A protein and the small-molecule ligand that binds it are described below.
Small molecule (SMILES): CCC(CC)O[C@@H]1C=C(C(=O)O)C[C@H](N)[C@@H]1NC(C)=O

Binding-site contacts:
Ligand atom C9 contacts residue GLU196 of chain 4.A at 3.8 Å.
Ligand atom C4 contacts residue ASP70 of chain 4.A at 3.4 Å.
Ligand atom C91 contacts residue ARG144 of chain 4.A at 3.6 Å.
Ligand atom C1 contacts residue ARG212 of chain 4.A at 3.6 Å.
Ligand atom C81 contacts residue ARG144 of chain 4.A at 4.4 Å.
Ligand atom O1A contacts residue ARG212 of chain 4.A at 2.6 Å (salt-bridge).
Ligand atom C1 contacts residue TYR265 of chain 4.A at 3.4 Å (hydrophobic).
Ligand atom C3 contacts residue ASP70 of chain 4.A at 4.0 Å.
Ligand atom C8 contacts residue ARG144 of chain 4.A at 4.1 Å.
Ligand atom O1B contacts residue ARG289 of chain 4.A at 3.5 Å (salt-bridge).
Ligand atom C2 contacts residue TYR323 of chain 4.A at 3.6 Å (hydrophobic).
Ligand atom O1A contacts residue TYR323 of chain 4.A at 3.5 Å (h-bond).
Ligand atom C1 contacts residue ARG289 of chain 4.A at 3.7 Å.
Ligand atom C3 contacts residue TYR323 of chain 4.A at 4.3 Å (hydrophobic).
Ligand atom C7 contacts residue ARG212 of chain 4.A at 3.8 Å.
Ligand atom C6 contacts residue GLU197 of chain 4.A at 4.4 Å.
Ligand atom C7 contacts residue TYR323 of chain 4.A at 3.5 Å (hydrophobic).
Ligand atom C82 contacts residue ARG212 of chain 4.A at 3.7 Å.
Ligand atom C91 contacts residue ILE142 of chain 4.A at 4.3 Å (hydrophobic).
Ligand atom C81 contacts residue GLU197 of chain 4.A at 3.6 Å.
Ligand atom C91 contacts residue ALA166 of chain 4.A at 3.9 Å (hydrophobic).
Ligand atom N4 contacts residue ASP70 of chain 4.A at 2.2 Å (salt-bridge).
Ligand atom O1A contacts residue TYR265 of chain 4.A at 3.4 Å (h-bond).
Ligand atom C9 contacts residue ALA166 of chain 4.A at 3.6 Å (hydrophobic).
Ligand atom C6 contacts residue TYR323 of chain 4.A at 4.3 Å (hydrophobic).
Ligand atom C8 contacts residue GLU196 of chain 4.A at 4.4 Å.
Ligand atom C9 contacts residue ARG144 of chain 4.A at 3.2 Å.
Ligand atom C82 contacts residue GLU197 of chain 4.A at 4.4 Å.
Ligand atom O1B contacts residue ARG212 of chain 4.A at 4.5 Å.
Ligand atom C82 contacts residue GLU196 of chain 4.A at 3.6 Å.
Ligand atom C1 contacts residue TYR323 of chain 4.A at 3.7 Å (hydrophobic).
Ligand atom C81 contacts residue GLU196 of chain 4.A at 3.6 Å.
Ligand atom C2 contacts residue ARG212 of chain 4.A at 4.2 Å.
Ligand atom O1A contacts residue ARG289 of chain 4.A at 3.0 Å (salt-bridge).
Ligand atom C82 contacts residue ASN214 of chain 4.A at 3.9 Å.
Ligand atom O1B contacts residue TYR265 of chain 4.A at 2.7 Å (h-bond).
Ligand atom O1A contacts residue GLY266 of chain 4.A at 4.2 Å.
Ligand atom C7 contacts residue GLU197 of chain 4.A at 4.1 Å.

Sequence of chain 4.A:
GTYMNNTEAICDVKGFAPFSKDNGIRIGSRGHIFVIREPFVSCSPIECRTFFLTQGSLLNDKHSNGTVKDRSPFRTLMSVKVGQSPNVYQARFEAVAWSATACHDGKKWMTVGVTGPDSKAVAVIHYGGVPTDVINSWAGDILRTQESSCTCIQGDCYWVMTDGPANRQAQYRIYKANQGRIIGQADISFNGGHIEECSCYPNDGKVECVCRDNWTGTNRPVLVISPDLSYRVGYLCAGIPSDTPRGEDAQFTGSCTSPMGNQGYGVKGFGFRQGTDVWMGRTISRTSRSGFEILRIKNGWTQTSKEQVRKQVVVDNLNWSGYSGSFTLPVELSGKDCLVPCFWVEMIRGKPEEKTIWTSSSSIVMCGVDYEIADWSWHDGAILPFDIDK